The small molecule below binds the protein below.
Small molecule (SMILES): CC(=O)N[C@@H]1[C@@H](O)[C@H](O)[C@@H](CO)O[C@H]1O

Binding-site contacts:
Ligand atom C8 contacts residue ASN159 of chain 1.B at 3.6 Å.
Ligand atom C4 contacts residue ASN160 of chain 1.B at 4.2 Å.
Ligand atom N2 contacts residue ASN160 of chain 1.B at 2.9 Å (h-bond).
Ligand atom C1 contacts residue ASN160 of chain 1.B at 1.4 Å.
Ligand atom O5 contacts residue ASN160 of chain 1.B at 2.4 Å (h-bond).
Ligand atom C2 contacts residue ASN160 of chain 1.B at 2.4 Å.
Ligand atom O7 contacts residue ASN160 of chain 1.B at 3.8 Å.
Ligand atom C7 contacts residue ASN160 of chain 1.B at 3.6 Å.
Ligand atom C7 contacts residue ASN159 of chain 1.B at 4.3 Å.
Ligand atom C3 contacts residue ASN160 of chain 1.B at 3.8 Å.
Ligand atom C8 contacts residue ASN160 of chain 1.B at 4.3 Å.
Ligand atom C5 contacts residue ASN160 of chain 1.B at 3.7 Å.

Sequence of chain 1.B:
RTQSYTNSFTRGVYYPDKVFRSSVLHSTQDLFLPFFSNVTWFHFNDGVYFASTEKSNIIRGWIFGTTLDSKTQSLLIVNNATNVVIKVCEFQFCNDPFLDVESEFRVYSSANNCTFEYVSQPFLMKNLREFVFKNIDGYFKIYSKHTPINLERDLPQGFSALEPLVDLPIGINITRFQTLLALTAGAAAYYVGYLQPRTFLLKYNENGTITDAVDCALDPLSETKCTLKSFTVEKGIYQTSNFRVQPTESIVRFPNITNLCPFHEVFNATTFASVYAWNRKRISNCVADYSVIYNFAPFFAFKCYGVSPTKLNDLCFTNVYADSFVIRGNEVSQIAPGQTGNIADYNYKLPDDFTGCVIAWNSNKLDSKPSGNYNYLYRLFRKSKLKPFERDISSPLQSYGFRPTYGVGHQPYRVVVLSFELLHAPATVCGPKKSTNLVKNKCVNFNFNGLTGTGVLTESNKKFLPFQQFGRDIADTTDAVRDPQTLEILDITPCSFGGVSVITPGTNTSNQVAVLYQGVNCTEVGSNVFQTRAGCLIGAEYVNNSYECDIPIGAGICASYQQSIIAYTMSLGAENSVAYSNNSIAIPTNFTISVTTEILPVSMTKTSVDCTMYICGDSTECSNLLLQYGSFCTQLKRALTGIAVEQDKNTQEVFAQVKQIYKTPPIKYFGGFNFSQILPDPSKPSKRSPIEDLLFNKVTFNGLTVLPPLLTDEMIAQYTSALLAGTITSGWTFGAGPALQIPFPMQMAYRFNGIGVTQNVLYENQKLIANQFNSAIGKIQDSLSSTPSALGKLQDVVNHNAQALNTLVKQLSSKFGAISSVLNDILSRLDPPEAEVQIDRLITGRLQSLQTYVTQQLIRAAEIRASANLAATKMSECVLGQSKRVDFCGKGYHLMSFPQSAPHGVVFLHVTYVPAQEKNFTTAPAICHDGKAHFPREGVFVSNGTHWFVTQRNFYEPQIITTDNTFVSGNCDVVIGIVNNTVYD